The protein below binds the small molecule below.
Small molecule (SMILES): CC(=O)N[C@@H]1[C@@H](O)[C@H](O)[C@@H](CO)O[C@H]1O

Sequence of chain 1.C:
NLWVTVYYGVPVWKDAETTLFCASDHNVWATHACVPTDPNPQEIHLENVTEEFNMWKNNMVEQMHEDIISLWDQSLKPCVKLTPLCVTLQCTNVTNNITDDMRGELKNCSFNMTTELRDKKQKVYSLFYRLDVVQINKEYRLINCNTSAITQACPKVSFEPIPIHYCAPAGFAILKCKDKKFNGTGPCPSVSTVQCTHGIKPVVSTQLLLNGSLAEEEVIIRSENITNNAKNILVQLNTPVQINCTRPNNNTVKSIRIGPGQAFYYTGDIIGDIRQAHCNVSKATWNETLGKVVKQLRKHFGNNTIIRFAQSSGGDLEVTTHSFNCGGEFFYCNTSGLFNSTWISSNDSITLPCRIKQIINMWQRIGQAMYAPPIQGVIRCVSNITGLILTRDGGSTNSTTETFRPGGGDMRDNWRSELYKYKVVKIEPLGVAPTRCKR

Binding-site contacts:
Ligand atom C5 contacts residue ASN105 of chain 1.C at 3.6 Å.
Ligand atom C7 contacts residue ASN105 of chain 1.C at 4.1 Å.
Ligand atom C2 contacts residue ASN105 of chain 1.C at 2.5 Å.
Ligand atom C4 contacts residue ASN105 of chain 1.C at 4.2 Å.
Ligand atom N2 contacts residue ASN105 of chain 1.C at 2.9 Å (h-bond).
Ligand atom O7 contacts residue ASN105 of chain 1.C at 4.2 Å.
Ligand atom O5 contacts residue ASN105 of chain 1.C at 2.4 Å (h-bond).
Ligand atom O6 contacts residue GLY291 of chain 1.C at 4.0 Å.
Ligand atom C1 contacts residue ASN105 of chain 1.C at 1.4 Å.
Ligand atom C3 contacts residue ASN105 of chain 1.C at 3.8 Å.